Binding-site contacts:
Ligand atom O26 contacts residue ARG84 of chain 1.A at 3.2 Å (salt-bridge).
Ligand atom C17 contacts residue LEU77 of chain 1.A at 3.9 Å (hydrophobic).
Ligand atom C21 contacts residue LEU36 of chain 1.A at 4.0 Å (hydrophobic).
Ligand atom C6 contacts residue LEU214 of chain 1.A at 3.7 Å (hydrophobic).
Ligand atom O28 contacts residue LEU214 of chain 1.A at 3.5 Å (h-bond).
Ligand atom C20 contacts residue PHE94 of chain 1.A at 4.1 Å (hydrophobic).
Ligand atom CL27 contacts residue ILE111 of chain 1.A at 3.2 Å.
Ligand atom O26 contacts residue GLU43 of chain 1.A at 2.6 Å (salt-bridge).
Ligand atom CL27 contacts residue ILE114 of chain 1.A at 3.0 Å.
Ligand atom C18 contacts residue MET78 of chain 1.A at 3.8 Å (hydrophobic).
Ligand atom O28 contacts residue ILE111 of chain 1.A at 4.2 Å.
Ligand atom C2 contacts residue GLY210 of chain 1.A at 4.2 Å.
Ligand atom CL27 contacts residue HIS213 of chain 1.A at 3.7 Å.
Ligand atom C18 contacts residue LEU81 of chain 1.A at 4.1 Å (hydrophobic).
Ligand atom O26 contacts residue LEU77 of chain 1.A at 3.5 Å (h-bond).
Ligand atom C2 contacts residue ILE111 of chain 1.A at 3.9 Å (hydrophobic).
Ligand atom O28 contacts residue HIS213 of chain 1.A at 2.7 Å (h-bond).
Ligand atom C5 contacts residue LEU214 of chain 1.A at 4.2 Å (hydrophobic).
Ligand atom C20 contacts residue LEU39 of chain 1.A at 3.7 Å (hydrophobic).
Ligand atom O28 contacts residue MET217 of chain 1.A at 4.1 Å.
Ligand atom C1 contacts residue MET33 of chain 1.A at 3.8 Å (hydrophobic).
Ligand atom C1 contacts residue LEU214 of chain 1.A at 4.1 Å (hydrophobic).
Ligand atom C4 contacts residue LEU36 of chain 1.A at 4.1 Å (hydrophobic).
Ligand atom C1 contacts residue HIS213 of chain 1.A at 4.0 Å.
Ligand atom C6 contacts residue MET33 of chain 1.A at 3.6 Å (hydrophobic).
Ligand atom C12 contacts residue LEU36 of chain 1.A at 4.0 Å (hydrophobic).
Ligand atom C19 contacts residue GLU43 of chain 1.A at 3.2 Å.
Ligand atom C5 contacts residue LEU36 of chain 1.A at 3.9 Å (hydrophobic).
Ligand atom C16 contacts residue PHE94 of chain 1.A at 4.0 Å (hydrophobic).
Ligand atom CL27 contacts residue GLY210 of chain 1.A at 4.0 Å.
Ligand atom C20 contacts residue GLU43 of chain 1.A at 3.0 Å.
Ligand atom C11 contacts residue PHE94 of chain 1.A at 4.2 Å (hydrophobic).
Ligand atom C17 contacts residue MET78 of chain 1.A at 4.1 Å (hydrophobic).
Ligand atom C10 contacts residue PHE94 of chain 1.A at 4.1 Å (hydrophobic).
Ligand atom C18 contacts residue LEU77 of chain 1.A at 3.2 Å (hydrophobic).
Ligand atom C19 contacts residue ARG84 of chain 1.A at 4.2 Å.
Ligand atom C21 contacts residue ALA40 of chain 1.A at 4.1 Å (hydrophobic).
Ligand atom C19 contacts residue LEU77 of chain 1.A at 3.8 Å (hydrophobic).
Ligand atom C21 contacts residue PHE94 of chain 1.A at 3.9 Å (hydrophobic).
Ligand atom O28 contacts residue MET33 of chain 1.A at 3.3 Å.

This small molecule binds to this protein.
Small molecule (SMILES): Oc1ccc(-c2ccc3c(Cl)c(O)ccc3c2)cc1

Sequence of chain 1.A:
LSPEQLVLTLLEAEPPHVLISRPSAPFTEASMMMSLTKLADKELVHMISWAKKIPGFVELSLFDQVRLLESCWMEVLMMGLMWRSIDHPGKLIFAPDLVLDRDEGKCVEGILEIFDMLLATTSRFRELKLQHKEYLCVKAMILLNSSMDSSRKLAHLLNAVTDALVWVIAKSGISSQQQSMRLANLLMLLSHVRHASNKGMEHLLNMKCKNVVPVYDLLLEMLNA